A small-molecule ligand and the protein it binds are described below.
Small molecule (SMILES): Nc1ccn([C@H]2C[C@H](O[P](=O)(O)OC[C@H]3O[C@@H](n4ccc(N)nc4=O)C[C@@H]3O[P](=O)(O)OC[C@H]3O[C@@H](n4cnc5c(=O)nc(N)[nH]c54)C[C@@H]3O)[C@@H](CO[P](=O)(O)O[C@H]3C[C@H](n4cnc5c(=O)nc(N)[nH]c54)O[C@@H]3COP(=O)(O)O)O2)c(=O)n1

Binding-site contacts:
Ligand atom N3 contacts residue TRP34 of chain 1.D at 3.3 Å (h-bond).
Ligand atom OP3 contacts residue LYS72 of chain 1.D at 2.8 Å (salt-bridge).
Ligand atom C4 contacts residue ARG35 of chain 1.D at 3.8 Å.
Ligand atom OP1 contacts residue MET69 of chain 1.D at 2.9 Å (h-bond).
Ligand atom O5' contacts residue TYR39 of chain 1.D at 3.3 Å (h-bond).
Ligand atom O6 contacts residue TRP34 of chain 1.D at 3.8 Å.
Ligand atom P contacts residue ARG35 of chain 1.D at 3.7 Å.
Ligand atom OP2 contacts residue ARG35 of chain 1.D at 2.6 Å (salt-bridge).
Ligand atom O3' contacts residue ILE65 of chain 1.D at 3.7 Å.
Ligand atom OP1 contacts residue ARG68 of chain 1.D at 3.8 Å.
Ligand atom O5' contacts residue LYS72 of chain 1.D at 3.5 Å.
Ligand atom OP1 contacts residue NA1 of chain 1.J at 3.3 Å (h-bond).
Ligand atom P contacts residue GLY64 of chain 1.D at 3.6 Å.
Ligand atom C4' contacts residue GLY64 of chain 1.D at 3.6 Å.
Ligand atom OP1 contacts residue LYS84 of chain 1.D at 3.6 Å (salt-bridge).
Ligand atom OP3 contacts residue ARG68 of chain 1.D at 2.6 Å (salt-bridge).
Ligand atom OP2 contacts residue ARG68 of chain 1.D at 3.5 Å (salt-bridge).
Ligand atom C1' contacts residue ARG35 of chain 1.D at 3.6 Å.
Ligand atom OP1 contacts residue TYR39 of chain 1.D at 2.9 Å (h-bond).
Ligand atom P contacts residue TYR39 of chain 1.D at 3.7 Å.
Ligand atom OP1 contacts residue ILE65 of chain 1.D at 3.6 Å.
Ligand atom N9 contacts residue ARG35 of chain 1.D at 3.5 Å.
Ligand atom OP1 contacts residue TYR27 of chain 1.D at 2.9 Å (h-bond).
Ligand atom O4' contacts residue TYR39 of chain 1.D at 3.5 Å.
Ligand atom P contacts residue ARG68 of chain 1.D at 3.6 Å.
Ligand atom OP1 contacts residue GLY64 of chain 1.D at 2.6 Å (h-bond).
Ligand atom C4' contacts residue TYR39 of chain 1.D at 3.7 Å (hydrophobic).
Ligand atom C2 contacts residue TRP34 of chain 1.D at 3.3 Å (hydrophobic).
Ligand atom N1 contacts residue TRP34 of chain 1.D at 3.6 Å.
Ligand atom OP1 contacts residue GLY66 of chain 1.D at 2.9 Å (h-bond).
Ligand atom O3' contacts residue MET69 of chain 1.D at 3.6 Å.
Ligand atom C5' contacts residue GLY64 of chain 1.D at 3.6 Å.
Ligand atom OP1 contacts residue PRO63 of chain 1.D at 3.5 Å.
Ligand atom C8 contacts residue ARG35 of chain 1.D at 3.2 Å.
Ligand atom O4' contacts residue ARG35 of chain 1.D at 3.4 Å.
Ligand atom C4 contacts residue TRP34 of chain 1.D at 3.5 Å (hydrophobic).
Ligand atom C5' contacts residue ARG35 of chain 1.D at 3.7 Å.
Ligand atom N3 contacts residue GLY38 of chain 1.D at 3.3 Å.
Ligand atom O3' contacts residue GLY64 of chain 1.D at 3.3 Å.
Ligand atom OP2 contacts residue ARG68 of chain 1.D at 3.4 Å.

Sequence of chain 1.D:
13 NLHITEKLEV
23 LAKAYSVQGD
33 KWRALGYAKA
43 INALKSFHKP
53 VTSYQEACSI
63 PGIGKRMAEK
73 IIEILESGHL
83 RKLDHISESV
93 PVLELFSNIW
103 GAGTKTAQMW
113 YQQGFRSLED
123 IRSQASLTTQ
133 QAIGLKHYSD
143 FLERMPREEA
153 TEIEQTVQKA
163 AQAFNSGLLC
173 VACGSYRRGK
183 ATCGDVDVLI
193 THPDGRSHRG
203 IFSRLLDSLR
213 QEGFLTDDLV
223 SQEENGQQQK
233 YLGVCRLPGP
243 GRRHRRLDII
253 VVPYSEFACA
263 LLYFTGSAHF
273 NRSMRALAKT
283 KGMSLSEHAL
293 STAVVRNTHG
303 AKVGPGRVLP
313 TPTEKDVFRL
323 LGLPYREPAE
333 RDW